Binding-site contacts:
Ligand atom C32 contacts residue SD61 of chain 1.C at 0.0 Å.
Ligand atom C29 contacts residue SD61 of chain 1.C at 0.0 Å.
Ligand atom C33 contacts residue SD61 of chain 1.C at 0.0 Å.
Ligand atom O01 contacts residue SD61 of chain 1.C at 0.1 Å (h-bond).
Ligand atom O20 contacts residue CYS155 of chain 1.A at 2.7 Å (h-bond).
Ligand atom C11 contacts residue SD61 of chain 1.C at 0.1 Å.
Ligand atom C07 contacts residue SD61 of chain 1.C at 0.0 Å.
Ligand atom N03 contacts residue SD61 of chain 1.C at 0.1 Å (h-bond).
Ligand atom C28 contacts residue SD61 of chain 1.C at 0.0 Å.
Ligand atom O21 contacts residue SD61 of chain 1.C at 0.2 Å (h-bond).
Ligand atom C11 contacts residue CYS155 of chain 1.A at 2.7 Å (hydrophobic).
Ligand atom C19 contacts residue CYS155 of chain 1.A at 1.8 Å (hydrophobic).
Ligand atom C23 contacts residue SD61 of chain 1.C at 0.0 Å.
Ligand atom C19 contacts residue SD61 of chain 1.C at 0.1 Å.
Ligand atom N15 contacts residue SD61 of chain 1.C at 0.1 Å (h-bond).
Ligand atom C06 contacts residue SD61 of chain 1.C at 0.1 Å.
Ligand atom C05 contacts residue SD61 of chain 1.C at 0.1 Å.
Ligand atom C25 contacts residue SD61 of chain 1.C at 0.0 Å.
Ligand atom N10 contacts residue GLN174 of chain 1.A at 3.0 Å (h-bond).
Ligand atom O18 contacts residue HIS173 of chain 1.A at 2.7 Å (h-bond).
Ligand atom C13 contacts residue SD61 of chain 1.C at 0.1 Å.
Ligand atom C24 contacts residue SD61 of chain 1.C at 0.0 Å.
Ligand atom O22 contacts residue SD61 of chain 1.C at 0.0 Å (h-bond).
Ligand atom O18 contacts residue SD61 of chain 1.C at 0.1 Å (h-bond).
Ligand atom C04 contacts residue SD61 of chain 1.C at 0.1 Å.
Ligand atom O20 contacts residue SD61 of chain 1.C at 1.3 Å.
Ligand atom C16 contacts residue SD61 of chain 1.C at 0.0 Å.
Ligand atom C17 contacts residue SD61 of chain 1.C at 0.1 Å.
Ligand atom C31 contacts residue SD61 of chain 1.C at 0.0 Å.
Ligand atom O01 contacts residue GLU176 of chain 1.A at 2.9 Å (salt-bridge).
Ligand atom C08 contacts residue SD61 of chain 1.C at 0.0 Å.
Ligand atom C26 contacts residue SD61 of chain 1.C at 0.0 Å.
Ligand atom C30 contacts residue SD61 of chain 1.C at 0.0 Å.
Ligand atom C12 contacts residue SD61 of chain 1.C at 0.1 Å.
Ligand atom C14 contacts residue SD61 of chain 1.C at 0.1 Å.
Ligand atom C02 contacts residue SD61 of chain 1.C at 0.0 Å.
Ligand atom C27 contacts residue SD61 of chain 1.C at 0.0 Å.
Ligand atom C09 contacts residue SD61 of chain 1.C at 0.1 Å.
Ligand atom N10 contacts residue SD61 of chain 1.C at 0.1 Å (h-bond).
Ligand atom N10 contacts residue CYS155 of chain 1.A at 3.0 Å (h-bond).

The protein below binds the small molecule below.
Small molecule (SMILES): CC(C)C[C@H](NC(=O)OC[C@@H]1C[C@H]1CC1CCCCC1)C(=O)N[C@@H](C[C@@H]1CCNC1=O)[C@@H](O)[S+](=O)(O)O

Sequence of chain 1.A:
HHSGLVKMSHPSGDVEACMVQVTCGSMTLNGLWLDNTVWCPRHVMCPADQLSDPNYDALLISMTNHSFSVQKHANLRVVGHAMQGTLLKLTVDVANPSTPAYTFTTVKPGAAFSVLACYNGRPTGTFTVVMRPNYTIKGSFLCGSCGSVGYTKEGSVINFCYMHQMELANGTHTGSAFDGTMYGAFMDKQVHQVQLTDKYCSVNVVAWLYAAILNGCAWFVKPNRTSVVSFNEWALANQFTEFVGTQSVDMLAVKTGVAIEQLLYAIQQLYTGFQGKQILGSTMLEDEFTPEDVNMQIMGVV